Binding-site contacts:
Ligand atom C5 contacts residue PRO274 of chain 44.A at 4.0 Å (hydrophobic).
Ligand atom C4 contacts residue PRO231 of chain 44.C at 3.5 Å (hydrophobic).
Ligand atom N5 contacts residue ASN275 of chain 44.A at 3.6 Å (h-bond).
Ligand atom O10 contacts residue ARG270 of chain 44.A at 3.3 Å.
Ligand atom O3 contacts residue ASP91 of chain 44.C at 4.0 Å.
Ligand atom O4 contacts residue ASN275 of chain 44.A at 3.0 Å (h-bond).
Ligand atom C6 contacts residue ASP91 of chain 44.C at 3.8 Å.
Ligand atom O7 contacts residue ARG270 of chain 44.A at 3.8 Å.
Ligand atom O3 contacts residue GLY282 of chain 44.A at 3.4 Å.
Ligand atom O4 contacts residue PRO231 of chain 44.C at 3.8 Å.
Ligand atom C4 contacts residue ARG104 of chain 44.C at 3.9 Å.
Ligand atom N5 contacts residue ASP232 of chain 44.C at 4.1 Å.
Ligand atom C3 contacts residue ASP232 of chain 44.C at 4.0 Å.
Ligand atom C3 contacts residue ARG104 of chain 44.C at 3.8 Å.
Ligand atom C4 contacts residue ASP91 of chain 44.C at 3.2 Å.
Ligand atom C10 contacts residue PRO231 of chain 44.C at 3.8 Å (hydrophobic).
Ligand atom C11 contacts residue PRO231 of chain 44.C at 3.7 Å (hydrophobic).
Ligand atom N5 contacts residue PRO231 of chain 44.C at 2.9 Å (h-bond).
Ligand atom O4 contacts residue ASP91 of chain 44.C at 2.7 Å (salt-bridge).
Ligand atom C4 contacts residue ASP232 of chain 44.C at 3.5 Å.
Ligand atom C4 contacts residue ASN275 of chain 44.A at 3.8 Å.
Ligand atom O1B contacts residue ARG104 of chain 44.C at 2.8 Å (salt-bridge).
Ligand atom O10 contacts residue ASN275 of chain 44.A at 2.9 Å (h-bond).
Ligand atom O7 contacts residue PRO274 of chain 44.A at 3.4 Å.
Ligand atom C3 contacts residue PRO274 of chain 44.A at 4.1 Å (hydrophobic).
Ligand atom C3 contacts residue PRO274 of chain 44.A at 3.8 Å (hydrophobic).
Ligand atom O4 contacts residue ASP232 of chain 44.C at 2.7 Å (salt-bridge).
Ligand atom C3 contacts residue ARG95 of chain 44.C at 3.9 Å.
Ligand atom O3 contacts residue PRO274 of chain 44.A at 3.8 Å.
Ligand atom C5 contacts residue PRO231 of chain 44.C at 3.7 Å (hydrophobic).
Ligand atom C11 contacts residue ILE233 of chain 44.C at 3.8 Å (hydrophobic).
Ligand atom C10 contacts residue ASN275 of chain 44.A at 3.3 Å.
Ligand atom C11 contacts residue ASP232 of chain 44.C at 3.8 Å.
Ligand atom C5 contacts residue ASN275 of chain 44.A at 3.6 Å.
Ligand atom C1 contacts residue ARG104 of chain 44.C at 3.6 Å.
Ligand atom C11 contacts residue GLY234 of chain 44.C at 3.8 Å.
Ligand atom O6 contacts residue PRO274 of chain 44.A at 3.7 Å.
Ligand atom O6 contacts residue ASP91 of chain 44.C at 3.1 Å.
Ligand atom C4 contacts residue PRO274 of chain 44.A at 4.0 Å (hydrophobic).
Ligand atom O4 contacts residue ARG95 of chain 44.C at 3.6 Å (salt-bridge).

Sequence of chain 44.C:
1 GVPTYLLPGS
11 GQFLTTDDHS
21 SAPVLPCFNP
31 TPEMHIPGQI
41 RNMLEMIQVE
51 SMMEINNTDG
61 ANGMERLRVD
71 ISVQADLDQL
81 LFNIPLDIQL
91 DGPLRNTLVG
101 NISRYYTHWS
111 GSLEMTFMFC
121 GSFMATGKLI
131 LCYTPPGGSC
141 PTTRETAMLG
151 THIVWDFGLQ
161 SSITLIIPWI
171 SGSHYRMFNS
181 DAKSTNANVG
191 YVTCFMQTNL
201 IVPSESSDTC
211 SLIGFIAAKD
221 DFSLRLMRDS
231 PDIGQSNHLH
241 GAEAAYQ

Sequence of chain 44.A:
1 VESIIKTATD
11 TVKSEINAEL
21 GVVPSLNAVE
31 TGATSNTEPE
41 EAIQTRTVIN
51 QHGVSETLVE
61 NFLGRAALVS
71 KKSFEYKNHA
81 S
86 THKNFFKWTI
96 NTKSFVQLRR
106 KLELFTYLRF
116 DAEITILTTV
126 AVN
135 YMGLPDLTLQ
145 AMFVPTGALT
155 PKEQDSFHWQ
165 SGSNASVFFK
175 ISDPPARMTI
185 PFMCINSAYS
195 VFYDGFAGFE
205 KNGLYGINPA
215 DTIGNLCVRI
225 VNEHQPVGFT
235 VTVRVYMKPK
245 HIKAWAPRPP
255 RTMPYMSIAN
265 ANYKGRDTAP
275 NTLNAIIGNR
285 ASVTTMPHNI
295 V

The small molecule below binds the protein below.
Small molecule (SMILES): CC(=O)N[C@H]1[C@H]([C@H](O)[C@H](O)CO)O[C@@](OC[C@H]2O[C@@H](O[C@H]3[C@H](O)[C@@H](O)[C@H](O)O[C@@H]3CO)[C@H](O)[C@@H](O)[C@H]2O)(C(=O)O)C[C@@H]1O